Sequence of chain 1.D:
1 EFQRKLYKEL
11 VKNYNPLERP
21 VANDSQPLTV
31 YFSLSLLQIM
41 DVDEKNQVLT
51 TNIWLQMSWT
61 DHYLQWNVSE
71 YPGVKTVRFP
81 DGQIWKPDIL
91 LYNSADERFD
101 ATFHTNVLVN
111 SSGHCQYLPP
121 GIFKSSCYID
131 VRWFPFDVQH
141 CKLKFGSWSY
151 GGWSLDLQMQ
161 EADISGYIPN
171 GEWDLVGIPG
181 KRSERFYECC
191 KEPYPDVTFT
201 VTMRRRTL

This protein binds this small molecule.
Small molecule (SMILES): CN1CCC[C@H]1c1cccnc1

Binding-site contacts:
Ligand atom C2 contacts residue LEU118 of chain 1.D at 4.2 Å (hydrophobic).
Ligand atom N2 contacts residue TYR194 of chain 1.C at 4.5 Å.
Ligand atom C9 contacts residue TYR92 of chain 1.C at 3.6 Å (hydrophobic).
Ligand atom C4 contacts residue TYR194 of chain 1.C at 3.7 Å (hydrophobic).
Ligand atom C3 contacts residue TRP148 of chain 1.C at 4.0 Å (hydrophobic).
Ligand atom C10 contacts residue SER147 of chain 1.C at 4.5 Å.
Ligand atom C4 contacts residue CYS190 of chain 1.C at 4.0 Å (hydrophobic).
Ligand atom C3 contacts residue LEU118 of chain 1.D at 4.5 Å (hydrophobic).
Ligand atom C2 contacts residue TRP148 of chain 1.C at 3.4 Å (hydrophobic).
Ligand atom N1 contacts residue LEU118 of chain 1.D at 4.2 Å.
Ligand atom C5 contacts residue LEU118 of chain 1.D at 4.2 Å (hydrophobic).
Ligand atom C2 contacts residue CYS189 of chain 1.C at 4.1 Å (hydrophobic).
Ligand atom C7 contacts residue CYS189 of chain 1.C at 4.4 Å (hydrophobic).
Ligand atom C8 contacts residue TRP148 of chain 1.C at 4.0 Å (hydrophobic).
Ligand atom C1 contacts residue TRP148 of chain 1.C at 3.1 Å (hydrophobic).
Ligand atom C6 contacts residue TRP148 of chain 1.C at 3.9 Å (hydrophobic).
Ligand atom C10 contacts residue TYR194 of chain 1.C at 3.4 Å (hydrophobic).
Ligand atom C3 contacts residue CYS189 of chain 1.C at 3.6 Å (hydrophobic).
Ligand atom C10 contacts residue TYR187 of chain 1.C at 4.0 Å (hydrophobic).
Ligand atom N1 contacts residue SER149 of chain 1.C at 4.5 Å.
Ligand atom C1 contacts residue LEU118 of chain 1.D at 4.1 Å (hydrophobic).
Ligand atom C10 contacts residue TRP148 of chain 1.C at 3.8 Å (hydrophobic).
Ligand atom C8 contacts residue TYR92 of chain 1.C at 4.3 Å (hydrophobic).
Ligand atom C10 contacts residue TYR92 of chain 1.C at 4.2 Å (hydrophobic).
Ligand atom N1 contacts residue TRP148 of chain 1.C at 3.5 Å (h-bond).
Ligand atom C7 contacts residue TRP54 of chain 1.D at 4.3 Å (hydrophobic).
Ligand atom C5 contacts residue TRP148 of chain 1.C at 4.1 Å (hydrophobic).
Ligand atom C6 contacts residue CYS189 of chain 1.C at 3.9 Å (hydrophobic).
Ligand atom N2 contacts residue TYR92 of chain 1.C at 4.4 Å.
Ligand atom C7 contacts residue TRP148 of chain 1.C at 4.1 Å (hydrophobic).
Ligand atom C9 contacts residue TRP148 of chain 1.C at 3.9 Å (hydrophobic).
Ligand atom C8 contacts residue TRP54 of chain 1.D at 3.5 Å (hydrophobic).
Ligand atom C7 contacts residue LEU118 of chain 1.D at 4.0 Å (hydrophobic).
Ligand atom N2 contacts residue TRP148 of chain 1.C at 3.2 Å (h-bond).
Ligand atom C3 contacts residue CYS190 of chain 1.C at 4.2 Å (hydrophobic).
Ligand atom C3 contacts residue TYR194 of chain 1.C at 3.6 Å (hydrophobic).
Ligand atom C4 contacts residue TRP148 of chain 1.C at 4.4 Å (hydrophobic).

Sequence of chain 1.C:
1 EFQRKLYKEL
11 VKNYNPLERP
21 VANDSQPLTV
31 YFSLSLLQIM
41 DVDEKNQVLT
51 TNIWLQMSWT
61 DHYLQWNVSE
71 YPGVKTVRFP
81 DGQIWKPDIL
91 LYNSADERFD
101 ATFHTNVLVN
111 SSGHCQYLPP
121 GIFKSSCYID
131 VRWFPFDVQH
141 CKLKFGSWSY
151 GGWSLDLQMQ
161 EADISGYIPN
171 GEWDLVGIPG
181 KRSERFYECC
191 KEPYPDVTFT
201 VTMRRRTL